Sequence of chain 1.A:
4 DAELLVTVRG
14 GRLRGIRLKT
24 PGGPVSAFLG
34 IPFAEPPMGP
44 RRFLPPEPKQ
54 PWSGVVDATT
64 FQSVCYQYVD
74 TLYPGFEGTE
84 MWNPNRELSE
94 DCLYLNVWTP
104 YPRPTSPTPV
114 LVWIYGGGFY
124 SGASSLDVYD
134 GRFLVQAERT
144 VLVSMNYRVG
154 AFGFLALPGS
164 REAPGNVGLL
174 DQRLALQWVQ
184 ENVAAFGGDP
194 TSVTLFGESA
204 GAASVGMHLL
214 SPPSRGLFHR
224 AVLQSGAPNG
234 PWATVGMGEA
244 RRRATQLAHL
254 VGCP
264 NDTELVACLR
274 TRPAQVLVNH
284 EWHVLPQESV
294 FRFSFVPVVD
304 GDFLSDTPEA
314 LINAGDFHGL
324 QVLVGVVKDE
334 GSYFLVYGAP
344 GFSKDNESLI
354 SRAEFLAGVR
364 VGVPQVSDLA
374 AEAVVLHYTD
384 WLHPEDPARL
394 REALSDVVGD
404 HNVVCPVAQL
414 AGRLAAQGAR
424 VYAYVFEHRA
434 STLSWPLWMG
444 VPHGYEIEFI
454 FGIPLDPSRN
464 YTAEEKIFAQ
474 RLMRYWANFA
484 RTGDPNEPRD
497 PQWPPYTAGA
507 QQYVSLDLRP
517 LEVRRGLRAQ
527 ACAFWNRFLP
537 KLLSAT

The protein below binds the small molecule below.
Small molecule (SMILES): CC(=O)N[C@H]1[C@H](O[C@H]2[C@H](O)[C@@H](NC(C)=O)CO[C@@H]2CO[C@@H]2O[C@@H](C)[C@@H](O)[C@@H](O)[C@@H]2O)O[C@H](CO)[C@@H](O[C@@H]2O[C@H](CO)[C@@H](O)[C@H](O)[C@@H]2O)[C@@H]1O

Binding-site contacts:
Ligand atom O5 contacts residue ASN349 of chain 1.A at 2.4 Å (h-bond).
Ligand atom C3 contacts residue ASN349 of chain 1.A at 3.8 Å.
Ligand atom N2 contacts residue ASN349 of chain 1.A at 2.9 Å (h-bond).
Ligand atom O6 contacts residue SER346 of chain 1.A at 4.4 Å.
Ligand atom O5 contacts residue SER346 of chain 1.A at 3.7 Å.
Ligand atom O5 contacts residue SER346 of chain 1.A at 3.6 Å.
Ligand atom O7 contacts residue GLY344 of chain 1.A at 3.3 Å (h-bond).
Ligand atom C1 contacts residue ASN349 of chain 1.A at 1.5 Å.
Ligand atom O7 contacts residue PRO343 of chain 1.A at 4.1 Å.
Ligand atom C7 contacts residue GLY344 of chain 1.A at 4.2 Å.
Ligand atom C5 contacts residue GLY344 of chain 1.A at 4.1 Å.
Ligand atom C4 contacts residue ASN349 of chain 1.A at 4.2 Å.
Ligand atom C1 contacts residue SER346 of chain 1.A at 4.0 Å.
Ligand atom C1 contacts residue GLY344 of chain 1.A at 4.4 Å.
Ligand atom O7 contacts residue ALA342 of chain 1.A at 4.3 Å.
Ligand atom O7 contacts residue ASN349 of chain 1.A at 3.6 Å.
Ligand atom O4 contacts residue GLY344 of chain 1.A at 4.3 Å.
Ligand atom C5 contacts residue SER346 of chain 1.A at 4.0 Å.
Ligand atom C7 contacts residue ASN349 of chain 1.A at 3.2 Å.
Ligand atom C5 contacts residue ASN349 of chain 1.A at 3.7 Å.
Ligand atom O5 contacts residue ASN349 of chain 1.A at 4.5 Å.
Ligand atom C6 contacts residue ASN349 of chain 1.A at 4.4 Å.
Ligand atom O7 contacts residue PHE345 of chain 1.A at 4.3 Å.
Ligand atom C6 contacts residue SER346 of chain 1.A at 3.6 Å.
Ligand atom C8 contacts residue ASN349 of chain 1.A at 3.9 Å.
Ligand atom C2 contacts residue ASN349 of chain 1.A at 2.4 Å.